Sequence of chain 1.A:
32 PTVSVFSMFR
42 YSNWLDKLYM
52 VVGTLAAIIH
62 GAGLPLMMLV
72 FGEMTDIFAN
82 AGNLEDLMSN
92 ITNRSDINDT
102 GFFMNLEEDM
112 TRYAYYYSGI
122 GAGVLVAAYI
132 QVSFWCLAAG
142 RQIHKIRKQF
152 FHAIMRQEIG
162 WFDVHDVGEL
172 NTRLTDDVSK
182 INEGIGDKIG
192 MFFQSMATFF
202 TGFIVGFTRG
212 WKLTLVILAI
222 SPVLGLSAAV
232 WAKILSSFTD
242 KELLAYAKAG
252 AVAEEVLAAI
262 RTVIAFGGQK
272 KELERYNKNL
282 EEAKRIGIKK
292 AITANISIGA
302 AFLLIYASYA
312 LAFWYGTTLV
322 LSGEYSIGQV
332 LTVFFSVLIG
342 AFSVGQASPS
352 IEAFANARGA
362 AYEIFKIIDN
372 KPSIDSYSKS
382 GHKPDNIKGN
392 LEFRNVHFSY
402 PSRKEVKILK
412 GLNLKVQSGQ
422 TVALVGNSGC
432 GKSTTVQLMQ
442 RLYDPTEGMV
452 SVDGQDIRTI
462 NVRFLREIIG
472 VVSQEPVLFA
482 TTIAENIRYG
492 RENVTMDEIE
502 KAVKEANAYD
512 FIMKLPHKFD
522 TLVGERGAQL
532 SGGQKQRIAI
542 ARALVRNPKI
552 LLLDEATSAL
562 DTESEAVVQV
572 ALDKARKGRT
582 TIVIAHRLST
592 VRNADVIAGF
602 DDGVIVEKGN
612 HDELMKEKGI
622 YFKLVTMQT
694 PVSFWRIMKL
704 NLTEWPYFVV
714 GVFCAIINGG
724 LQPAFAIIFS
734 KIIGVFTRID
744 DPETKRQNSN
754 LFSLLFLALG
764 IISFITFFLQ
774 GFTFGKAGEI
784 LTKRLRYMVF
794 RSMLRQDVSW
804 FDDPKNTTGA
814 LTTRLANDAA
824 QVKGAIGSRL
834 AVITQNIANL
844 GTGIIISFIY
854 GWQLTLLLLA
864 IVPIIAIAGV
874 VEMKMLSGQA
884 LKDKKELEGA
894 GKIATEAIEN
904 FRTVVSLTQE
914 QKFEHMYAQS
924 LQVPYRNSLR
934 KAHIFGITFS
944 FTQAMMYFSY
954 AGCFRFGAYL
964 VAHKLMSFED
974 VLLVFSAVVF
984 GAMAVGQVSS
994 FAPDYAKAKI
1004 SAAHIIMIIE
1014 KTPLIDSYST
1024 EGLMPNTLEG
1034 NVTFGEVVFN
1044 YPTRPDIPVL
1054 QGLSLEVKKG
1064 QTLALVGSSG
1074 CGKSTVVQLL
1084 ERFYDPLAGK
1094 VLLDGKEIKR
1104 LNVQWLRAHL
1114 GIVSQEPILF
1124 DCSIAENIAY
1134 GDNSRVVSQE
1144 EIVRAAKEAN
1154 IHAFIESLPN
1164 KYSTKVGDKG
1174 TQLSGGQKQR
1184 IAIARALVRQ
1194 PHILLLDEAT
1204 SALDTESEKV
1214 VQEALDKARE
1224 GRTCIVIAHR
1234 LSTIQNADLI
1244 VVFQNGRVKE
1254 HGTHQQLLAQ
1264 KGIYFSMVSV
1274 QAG

This small molecule binds to this protein.
Small molecule (SMILES): CC(C)CCC[C@@H](C)[C@H]1CC[C@H]2[C@@H]3CC=C4C[C@@H](O)CC[C@]4(C)[C@H]3CC[C@]12C

Binding-site contacts:
Ligand atom C12 contacts residue ILE121 of chain 1.A at 4.3 Å (hydrophobic).
Ligand atom C11 contacts residue TYR117 of chain 1.A at 3.8 Å (hydrophobic).
Ligand atom C14 contacts residue LEU67 of chain 1.A at 3.9 Å (hydrophobic).
Ligand atom C3 contacts residue GLU74 of chain 1.A at 3.5 Å.
Ligand atom C19 contacts residue TYR117 of chain 1.A at 4.2 Å (hydrophobic).
Ligand atom C2 contacts residue TYR117 of chain 1.A at 4.0 Å (hydrophobic).
Ligand atom C21 contacts residue GLY120 of chain 1.A at 3.5 Å.
Ligand atom O1 contacts residue GLU74 of chain 1.A at 3.2 Å (salt-bridge).
Ligand atom C1 contacts residue GLU74 of chain 1.A at 4.1 Å.
Ligand atom C21 contacts residue ILE121 of chain 1.A at 3.7 Å (hydrophobic).
Ligand atom C16 contacts residue LEU67 of chain 1.A at 3.8 Å (hydrophobic).
Ligand atom C15 contacts residue LEU67 of chain 1.A at 3.8 Å (hydrophobic).
Ligand atom C2 contacts residue GLU74 of chain 1.A at 3.3 Å.
Ligand atom C1 contacts residue TYR117 of chain 1.A at 3.6 Å (hydrophobic).
Ligand atom C21 contacts residue TYR117 of chain 1.A at 4.4 Å (hydrophobic).
Ligand atom C17 contacts residue ILE121 of chain 1.A at 4.2 Å (hydrophobic).